Binding-site contacts:
Ligand atom C3 contacts residue LEU166 of chain 1.A at 4.0 Å (hydrophobic).
Ligand atom C5 contacts residue VAL251 of chain 1.A at 3.7 Å (hydrophobic).
Ligand atom C3 contacts residue VAL251 of chain 1.A at 3.8 Å (hydrophobic).
Ligand atom O4 contacts residue LYS194 of chain 1.A at 3.0 Å (salt-bridge).
Ligand atom C5 contacts residue ILE109 of chain 1.A at 3.8 Å (hydrophobic).
Ligand atom O2 contacts residue ILE109 of chain 1.A at 3.0 Å.
Ligand atom O2 contacts residue M3L8 of chain 1.E at 3.0 Å.
Ligand atom C2 contacts residue M3L8 of chain 1.E at 4.1 Å.
Ligand atom C4 contacts residue VAL251 of chain 1.A at 3.8 Å (hydrophobic).
Ligand atom C5 contacts residue LYS194 of chain 1.A at 3.7 Å.
Ligand atom O5 contacts residue ASP179 of chain 1.A at 4.0 Å.
Ligand atom O4 contacts residue TYR187 of chain 1.A at 2.6 Å (h-bond).
Ligand atom O5 contacts residue NI1 of chain 1.G at 2.1 Å (h-bond).
Ligand atom O3 contacts residue ILE109 of chain 1.A at 3.7 Å.
Ligand atom C1 contacts residue NI1 of chain 1.G at 2.9 Å.
Ligand atom C3 contacts residue TYR187 of chain 1.A at 3.9 Å (hydrophobic).
Ligand atom C1 contacts residue ILE109 of chain 1.A at 4.0 Å (hydrophobic).
Ligand atom O4 contacts residue VAL251 of chain 1.A at 3.5 Å.
Ligand atom C4 contacts residue THR174 of chain 1.A at 3.4 Å.
Ligand atom C1 contacts residue HIS177 of chain 1.A at 3.5 Å.
Ligand atom O5 contacts residue HIS177 of chain 1.A at 3.0 Å (h-bond).
Ligand atom C5 contacts residue THR174 of chain 1.A at 3.4 Å.
Ligand atom C1 contacts residue M3L8 of chain 1.E at 3.4 Å.
Ligand atom C2 contacts residue NI1 of chain 1.G at 2.8 Å.
Ligand atom O3 contacts residue ASN107 of chain 1.A at 3.2 Å (h-bond).
Ligand atom C4 contacts residue ILE109 of chain 1.A at 4.0 Å (hydrophobic).
Ligand atom C2 contacts residue HIS249 of chain 1.A at 4.2 Å.
Ligand atom O1 contacts residue HIS177 of chain 1.A at 3.0 Å (h-bond).
Ligand atom O3 contacts residue LYS194 of chain 1.A at 3.7 Å.
Ligand atom O5 contacts residue VAL251 of chain 1.A at 3.8 Å.
Ligand atom O4 contacts residue LEU166 of chain 1.A at 3.8 Å.
Ligand atom O1 contacts residue ASP179 of chain 1.A at 3.1 Å (salt-bridge).
Ligand atom O3 contacts residue VAL251 of chain 1.A at 3.9 Å.
Ligand atom C5 contacts residue TYR187 of chain 1.A at 3.8 Å (hydrophobic).
Ligand atom O1 contacts residue M3L8 of chain 1.E at 3.6 Å.
Ligand atom O5 contacts residue HIS249 of chain 1.A at 3.0 Å (h-bond).
Ligand atom O2 contacts residue NI1 of chain 1.G at 4.1 Å.
Ligand atom O3 contacts residue THR174 of chain 1.A at 2.6 Å (h-bond).
Ligand atom O1 contacts residue NI1 of chain 1.G at 2.2 Å (h-bond).
Ligand atom C2 contacts residue HIS177 of chain 1.A at 3.6 Å.

Sequence of chain 1.A:
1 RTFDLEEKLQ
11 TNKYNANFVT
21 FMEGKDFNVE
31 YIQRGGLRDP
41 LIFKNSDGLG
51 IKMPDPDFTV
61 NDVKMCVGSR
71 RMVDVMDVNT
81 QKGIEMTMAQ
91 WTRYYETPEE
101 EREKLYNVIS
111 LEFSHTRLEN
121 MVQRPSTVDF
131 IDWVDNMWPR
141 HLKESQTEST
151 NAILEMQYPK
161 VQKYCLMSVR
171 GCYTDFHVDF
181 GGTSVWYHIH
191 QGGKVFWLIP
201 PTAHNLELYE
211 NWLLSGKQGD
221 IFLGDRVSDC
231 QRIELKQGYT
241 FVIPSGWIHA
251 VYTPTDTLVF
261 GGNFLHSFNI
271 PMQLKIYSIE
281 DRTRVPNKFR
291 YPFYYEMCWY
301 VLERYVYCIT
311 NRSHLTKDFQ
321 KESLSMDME

Sequence of chain 1.E:
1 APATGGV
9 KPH

This small molecule binds to this protein.
Small molecule (SMILES): O=C(O)CCC(=O)C(=O)O